Sequence of chain 11.C:
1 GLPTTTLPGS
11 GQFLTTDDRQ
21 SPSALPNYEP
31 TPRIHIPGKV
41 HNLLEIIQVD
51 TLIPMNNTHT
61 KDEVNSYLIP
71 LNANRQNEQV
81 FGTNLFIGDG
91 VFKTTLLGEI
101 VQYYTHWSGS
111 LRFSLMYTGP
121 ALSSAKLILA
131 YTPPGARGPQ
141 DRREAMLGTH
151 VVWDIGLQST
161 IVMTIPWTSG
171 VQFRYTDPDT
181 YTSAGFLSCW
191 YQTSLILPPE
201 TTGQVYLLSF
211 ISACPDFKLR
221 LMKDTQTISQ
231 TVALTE

This small molecule binds to this protein.
Small molecule (SMILES): Cc1cc(CCCCCOc2ccc(C3=NCCO3)cc2)on1

Sequence of chain 11.A:
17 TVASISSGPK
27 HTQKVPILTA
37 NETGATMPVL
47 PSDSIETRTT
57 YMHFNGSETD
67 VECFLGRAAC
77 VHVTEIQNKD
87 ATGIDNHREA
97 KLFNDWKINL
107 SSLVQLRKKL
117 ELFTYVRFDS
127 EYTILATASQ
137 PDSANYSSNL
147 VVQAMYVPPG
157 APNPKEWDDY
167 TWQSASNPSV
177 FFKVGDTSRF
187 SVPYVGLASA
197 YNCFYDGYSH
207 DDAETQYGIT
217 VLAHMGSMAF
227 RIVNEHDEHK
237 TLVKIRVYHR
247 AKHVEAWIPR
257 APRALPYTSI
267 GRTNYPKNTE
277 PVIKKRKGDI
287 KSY

Binding-site contacts:
Ligand atom N2 contacts residue MET221 of chain 11.A at 3.3 Å (h-bond).
Ligand atom C3B contacts residue TYR152 of chain 11.A at 3.7 Å (hydrophobic).
Ligand atom C5B contacts residue PHE186 of chain 11.A at 3.9 Å (hydrophobic).
Ligand atom C4B contacts residue TYR152 of chain 11.A at 3.8 Å (hydrophobic).
Ligand atom C2A contacts residue PHE186 of chain 11.A at 3.3 Å (hydrophobic).
Ligand atom C4C contacts residue VAL191 of chain 11.A at 3.0 Å (hydrophobic).
Ligand atom C1B contacts residue TYR128 of chain 11.A at 3.6 Å (hydrophobic).
Ligand atom C1C contacts residue TYR128 of chain 11.A at 3.9 Å (hydrophobic).
Ligand atom N3A contacts residue PRO174 of chain 11.A at 3.7 Å.
Ligand atom C2A contacts residue TYR152 of chain 11.A at 3.6 Å (hydrophobic).
Ligand atom C5A contacts residue ALA150 of chain 11.A at 4.0 Å (hydrophobic).
Ligand atom C5 contacts residue MET221 of chain 11.A at 3.6 Å (hydrophobic).
Ligand atom C5A contacts residue PHE186 of chain 11.A at 3.5 Å (hydrophobic).
Ligand atom C1C contacts residue LEU106 of chain 11.A at 4.0 Å (hydrophobic).
Ligand atom C1B contacts residue ILE104 of chain 11.A at 4.0 Å (hydrophobic).
Ligand atom N3A contacts residue ALA24 of chain 11.C at 3.8 Å.
Ligand atom O1A contacts residue PHE186 of chain 11.A at 3.0 Å.
Ligand atom C4C contacts residue VAL188 of chain 11.A at 3.7 Å (hydrophobic).
Ligand atom C1C contacts residue MET221 of chain 11.A at 4.0 Å (hydrophobic).
Ligand atom N3A contacts residue PHE186 of chain 11.A at 4.0 Å.
Ligand atom C1B contacts residue VAL188 of chain 11.A at 3.8 Å (hydrophobic).
Ligand atom C5A contacts residue VAL176 of chain 11.A at 3.6 Å (hydrophobic).
Ligand atom C3C contacts residue TYR128 of chain 11.A at 3.4 Å (hydrophobic).
Ligand atom C4 contacts residue LEU106 of chain 11.A at 3.5 Å (hydrophobic).
Ligand atom C6B contacts residue TYR128 of chain 11.A at 3.3 Å (hydrophobic).
Ligand atom C2B contacts residue VAL188 of chain 11.A at 3.5 Å (hydrophobic).
Ligand atom O1B contacts residue ILE104 of chain 11.A at 3.9 Å.
Ligand atom C6B contacts residue ILE104 of chain 11.A at 3.6 Å (hydrophobic).
Ligand atom O1 contacts residue MET221 of chain 11.A at 2.5 Å (h-bond).
Ligand atom C5C contacts residue VAL188 of chain 11.A at 4.1 Å (hydrophobic).
Ligand atom C4A contacts residue PRO174 of chain 11.A at 3.1 Å (hydrophobic).
Ligand atom C4B contacts residue PHE186 of chain 11.A at 3.6 Å (hydrophobic).
Ligand atom O1B contacts residue TYR128 of chain 11.A at 3.4 Å (h-bond).
Ligand atom C5C contacts residue VAL191 of chain 11.A at 3.8 Å (hydrophobic).
Ligand atom C2C contacts residue TYR197 of chain 11.A at 3.7 Å (hydrophobic).
Ligand atom C5B contacts residue MET224 of chain 11.A at 3.8 Å (hydrophobic).
Ligand atom C3B contacts residue VAL188 of chain 11.A at 3.8 Å (hydrophobic).
Ligand atom N3A contacts residue TYR152 of chain 11.A at 3.5 Å.
Ligand atom C2C contacts residue MET221 of chain 11.A at 4.0 Å (hydrophobic).
Ligand atom C5B contacts residue TYR128 of chain 11.A at 4.0 Å (hydrophobic).